This small molecule binds to this protein.
Small molecule (SMILES): CC(=O)N[C@H]1[C@H](O[C@H]2[C@H](O)[C@@H](NC(C)=O)CO[C@@H]2CO)O[C@H](CO)[C@@H](O)[C@@H]1O

Binding-site contacts:
Ligand atom C8 contacts residue ASN271 of chain 1.F at 3.4 Å.
Ligand atom C5 contacts residue ASN271 of chain 1.F at 3.6 Å.
Ligand atom O5 contacts residue ASN271 of chain 1.F at 2.4 Å (h-bond).
Ligand atom O7 contacts residue ASN271 of chain 1.F at 4.3 Å.
Ligand atom C3 contacts residue ASN271 of chain 1.F at 3.8 Å.
Ligand atom O6 contacts residue ILE292 of chain 1.F at 3.4 Å.
Ligand atom C4 contacts residue ASN271 of chain 1.F at 4.2 Å.
Ligand atom C6 contacts residue ILE292 of chain 1.F at 3.5 Å (hydrophobic).
Ligand atom O5 contacts residue ILE292 of chain 1.F at 3.5 Å.
Ligand atom C1 contacts residue ASN271 of chain 1.F at 1.4 Å.
Ligand atom O7 contacts residue VAL410 of chain 1.F at 3.9 Å.
Ligand atom C5 contacts residue ILE292 of chain 1.F at 4.1 Å (hydrophobic).
Ligand atom C2 contacts residue ASN271 of chain 1.F at 2.5 Å.
Ligand atom N2 contacts residue ASN271 of chain 1.F at 2.9 Å (h-bond).
Ligand atom C7 contacts residue ASN271 of chain 1.F at 3.4 Å.

Sequence of chain 1.F:
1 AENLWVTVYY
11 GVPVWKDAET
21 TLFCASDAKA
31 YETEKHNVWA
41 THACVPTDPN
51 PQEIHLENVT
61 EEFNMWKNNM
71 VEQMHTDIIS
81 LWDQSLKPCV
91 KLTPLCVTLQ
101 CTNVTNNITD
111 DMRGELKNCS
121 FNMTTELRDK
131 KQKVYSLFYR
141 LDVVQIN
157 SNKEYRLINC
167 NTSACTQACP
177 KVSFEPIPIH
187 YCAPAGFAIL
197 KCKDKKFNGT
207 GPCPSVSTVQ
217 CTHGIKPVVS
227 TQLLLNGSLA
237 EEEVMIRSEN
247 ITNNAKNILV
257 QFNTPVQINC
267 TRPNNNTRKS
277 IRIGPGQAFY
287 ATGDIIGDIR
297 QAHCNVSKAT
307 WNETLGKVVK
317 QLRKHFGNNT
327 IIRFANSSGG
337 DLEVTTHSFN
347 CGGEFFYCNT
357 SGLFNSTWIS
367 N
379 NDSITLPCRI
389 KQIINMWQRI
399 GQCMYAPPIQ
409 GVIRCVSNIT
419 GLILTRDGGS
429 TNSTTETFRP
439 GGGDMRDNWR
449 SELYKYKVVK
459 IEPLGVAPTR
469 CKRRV